This protein binds this small molecule.
Small molecule (SMILES): C[C@@H](O)[C@@H](C)O

Binding-site contacts:
Ligand atom O6 contacts residue GLY600 of chain 1.A at 4.0 Å.
Ligand atom O5 contacts residue SER597 of chain 1.A at 4.2 Å.
Ligand atom C4 contacts residue VAL172 of chain 1.A at 4.0 Å (hydrophobic).
Ligand atom O6 contacts residue VAL172 of chain 1.A at 3.8 Å.
Ligand atom C3 contacts residue ARG169 of chain 1.A at 4.0 Å.
Ligand atom C1 contacts residue PRO596 of chain 1.A at 4.2 Å (hydrophobic).
Ligand atom C1 contacts residue ASP541 of chain 1.A at 4.3 Å.
Ligand atom C2 contacts residue GLY600 of chain 1.A at 4.5 Å.
Ligand atom C1 contacts residue ARG169 of chain 1.A at 4.2 Å.
Ligand atom C1 contacts residue ALA543 of chain 1.A at 3.4 Å (hydrophobic).
Ligand atom C3 contacts residue VAL172 of chain 1.A at 4.1 Å (hydrophobic).
Ligand atom O5 contacts residue ILE598 of chain 1.A at 4.5 Å.
Ligand atom O5 contacts residue GLY600 of chain 1.A at 4.2 Å.
Ligand atom O6 contacts residue ARG169 of chain 1.A at 3.8 Å.
Ligand atom C1 contacts residue GLY600 of chain 1.A at 3.4 Å.
Ligand atom O6 contacts residue ILE598 of chain 1.A at 3.3 Å (h-bond).
Ligand atom O5 contacts residue PRO596 of chain 1.A at 3.4 Å (h-bond).
Ligand atom C3 contacts residue ASP541 of chain 1.A at 4.2 Å.
Ligand atom C1 contacts residue THR599 of chain 1.A at 4.1 Å.
Ligand atom C2 contacts residue PRO596 of chain 1.A at 4.4 Å (hydrophobic).
Ligand atom O6 contacts residue THR599 of chain 1.A at 3.7 Å.

Sequence of chain 1.A:
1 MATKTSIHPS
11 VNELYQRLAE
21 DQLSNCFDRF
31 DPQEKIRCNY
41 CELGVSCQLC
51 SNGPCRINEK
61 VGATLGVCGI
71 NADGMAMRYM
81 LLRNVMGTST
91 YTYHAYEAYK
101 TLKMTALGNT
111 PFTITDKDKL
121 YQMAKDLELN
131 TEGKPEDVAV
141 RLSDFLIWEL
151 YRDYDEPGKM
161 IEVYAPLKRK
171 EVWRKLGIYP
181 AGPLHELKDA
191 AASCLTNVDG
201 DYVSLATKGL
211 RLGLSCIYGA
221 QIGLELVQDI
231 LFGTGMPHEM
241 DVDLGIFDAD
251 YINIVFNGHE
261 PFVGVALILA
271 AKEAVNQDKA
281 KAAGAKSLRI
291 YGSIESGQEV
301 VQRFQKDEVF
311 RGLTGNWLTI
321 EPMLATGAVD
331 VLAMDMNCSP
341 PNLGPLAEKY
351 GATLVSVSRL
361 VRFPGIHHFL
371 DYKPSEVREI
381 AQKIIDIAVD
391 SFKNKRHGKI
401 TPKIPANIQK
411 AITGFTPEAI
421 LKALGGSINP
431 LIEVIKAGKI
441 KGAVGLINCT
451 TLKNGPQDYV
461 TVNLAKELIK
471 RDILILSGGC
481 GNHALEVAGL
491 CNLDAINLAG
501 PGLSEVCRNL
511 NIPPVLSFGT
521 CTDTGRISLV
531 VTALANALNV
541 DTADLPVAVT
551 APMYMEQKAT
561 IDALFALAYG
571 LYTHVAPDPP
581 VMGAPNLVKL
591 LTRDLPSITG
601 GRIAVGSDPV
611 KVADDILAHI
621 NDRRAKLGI